Binding-site contacts:
Ligand atom OD1 contacts residue ARG862 of chain 7.T at 3.1 Å.
Ligand atom CG2 contacts residue LEU637 of chain 7.T at 3.8 Å (hydrophobic).
Ligand atom N contacts residue SER871 of chain 7.T at 3.5 Å (h-bond).
Ligand atom N contacts residue TYR636 of chain 7.T at 3.8 Å.
Ligand atom O contacts residue GLY42 of chain 7.U at 2.9 Å (h-bond).
Ligand atom C contacts residue GLY42 of chain 7.U at 3.5 Å.
Ligand atom N contacts residue ASN47 of chain 7.U at 3.8 Å.
Ligand atom CA contacts residue TYR636 of chain 7.T at 3.7 Å (hydrophobic).
Ligand atom C contacts residue GLU911 of chain 7.T at 3.3 Å.
Ligand atom CD1 contacts residue ARG33 of chain 7.U at 3.8 Å.
Ligand atom O contacts residue GLU911 of chain 7.T at 3.1 Å (salt-bridge).
Ligand atom O contacts residue ARG666 of chain 7.T at 3.1 Å (salt-bridge).
Ligand atom CG2 contacts residue TYR636 of chain 7.T at 3.4 Å (hydrophobic).
Ligand atom CA contacts residue ASN47 of chain 7.U at 3.8 Å.
Ligand atom O contacts residue ASN47 of chain 7.U at 3.3 Å (h-bond).
Ligand atom CB contacts residue GLY42 of chain 7.U at 3.7 Å.
Ligand atom OD1 contacts residue ALA874 of chain 7.T at 3.7 Å.
Ligand atom CA contacts residue GLU911 of chain 7.T at 3.8 Å.
Ligand atom OD2 contacts residue PRO864 of chain 7.T at 3.7 Å.
Ligand atom CB contacts residue PHE45 of chain 7.U at 3.3 Å (hydrophobic).
Ligand atom N contacts residue ARG46 of chain 7.U at 3.5 Å (salt-bridge).
Ligand atom CE1 contacts residue ASN634 of chain 7.T at 3.4 Å.
Ligand atom O contacts residue ARG46 of chain 7.U at 3.5 Å (salt-bridge).
Ligand atom ND2 contacts residue ARG666 of chain 7.T at 3.4 Å (salt-bridge).
Ligand atom CD1 contacts residue ALA20 of chain 7.U at 3.7 Å (hydrophobic).
Ligand atom CD1 contacts residue ASN634 of chain 7.T at 3.6 Å.
Ligand atom N contacts residue PHE45 of chain 7.U at 3.4 Å (h-bond).
Ligand atom CD1 contacts residue SER21 of chain 7.U at 3.6 Å.
Ligand atom CD1 contacts residue LEU637 of chain 7.T at 3.7 Å (hydrophobic).
Ligand atom CB contacts residue GLY42 of chain 7.U at 3.5 Å.
Ligand atom CA contacts residue GLY42 of chain 7.U at 3.6 Å.
Ligand atom OD2 contacts residue SER871 of chain 7.T at 3.2 Å (h-bond).
Ligand atom OD1 contacts residue ALA762 of chain 7.T at 3.5 Å.
Ligand atom O contacts residue TYR636 of chain 7.T at 3.5 Å (h-bond).
Ligand atom CG1 contacts residue GLU911 of chain 7.T at 3.7 Å.
Ligand atom CZ contacts residue ASN634 of chain 7.T at 3.8 Å.
Ligand atom CZ contacts residue PHE633 of chain 7.T at 3.7 Å (hydrophobic).
Ligand atom CA contacts residue PHE45 of chain 7.U at 3.6 Å (hydrophobic).
Ligand atom O contacts residue TYR636 of chain 7.T at 3.1 Å (h-bond).
Ligand atom N contacts residue GLY42 of chain 7.U at 3.2 Å (h-bond).

Sequence of chain 7.U:
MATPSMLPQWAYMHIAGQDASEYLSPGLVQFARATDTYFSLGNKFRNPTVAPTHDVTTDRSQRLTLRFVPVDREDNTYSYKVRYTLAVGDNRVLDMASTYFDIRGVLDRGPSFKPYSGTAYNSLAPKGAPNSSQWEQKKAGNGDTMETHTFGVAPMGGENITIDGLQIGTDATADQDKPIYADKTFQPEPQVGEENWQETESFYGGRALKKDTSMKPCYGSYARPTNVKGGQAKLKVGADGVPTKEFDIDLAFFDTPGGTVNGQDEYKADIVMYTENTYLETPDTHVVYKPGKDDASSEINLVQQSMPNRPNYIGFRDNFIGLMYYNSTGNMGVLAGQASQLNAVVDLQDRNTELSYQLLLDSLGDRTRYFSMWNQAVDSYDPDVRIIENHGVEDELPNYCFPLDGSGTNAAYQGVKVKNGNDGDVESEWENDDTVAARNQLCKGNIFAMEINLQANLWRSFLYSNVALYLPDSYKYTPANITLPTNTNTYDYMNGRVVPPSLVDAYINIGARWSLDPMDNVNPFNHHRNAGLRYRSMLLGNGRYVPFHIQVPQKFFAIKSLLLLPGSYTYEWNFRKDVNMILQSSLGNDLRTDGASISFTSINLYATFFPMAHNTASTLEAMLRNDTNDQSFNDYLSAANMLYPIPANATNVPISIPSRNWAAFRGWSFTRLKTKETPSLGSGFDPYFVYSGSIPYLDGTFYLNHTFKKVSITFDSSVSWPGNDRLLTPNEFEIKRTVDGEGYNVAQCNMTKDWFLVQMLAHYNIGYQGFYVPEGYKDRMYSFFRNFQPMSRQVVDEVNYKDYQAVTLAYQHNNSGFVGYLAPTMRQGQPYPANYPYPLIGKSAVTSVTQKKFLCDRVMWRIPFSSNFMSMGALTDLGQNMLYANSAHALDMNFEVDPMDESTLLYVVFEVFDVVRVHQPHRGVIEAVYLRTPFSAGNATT

Sequence of chain 7.T:
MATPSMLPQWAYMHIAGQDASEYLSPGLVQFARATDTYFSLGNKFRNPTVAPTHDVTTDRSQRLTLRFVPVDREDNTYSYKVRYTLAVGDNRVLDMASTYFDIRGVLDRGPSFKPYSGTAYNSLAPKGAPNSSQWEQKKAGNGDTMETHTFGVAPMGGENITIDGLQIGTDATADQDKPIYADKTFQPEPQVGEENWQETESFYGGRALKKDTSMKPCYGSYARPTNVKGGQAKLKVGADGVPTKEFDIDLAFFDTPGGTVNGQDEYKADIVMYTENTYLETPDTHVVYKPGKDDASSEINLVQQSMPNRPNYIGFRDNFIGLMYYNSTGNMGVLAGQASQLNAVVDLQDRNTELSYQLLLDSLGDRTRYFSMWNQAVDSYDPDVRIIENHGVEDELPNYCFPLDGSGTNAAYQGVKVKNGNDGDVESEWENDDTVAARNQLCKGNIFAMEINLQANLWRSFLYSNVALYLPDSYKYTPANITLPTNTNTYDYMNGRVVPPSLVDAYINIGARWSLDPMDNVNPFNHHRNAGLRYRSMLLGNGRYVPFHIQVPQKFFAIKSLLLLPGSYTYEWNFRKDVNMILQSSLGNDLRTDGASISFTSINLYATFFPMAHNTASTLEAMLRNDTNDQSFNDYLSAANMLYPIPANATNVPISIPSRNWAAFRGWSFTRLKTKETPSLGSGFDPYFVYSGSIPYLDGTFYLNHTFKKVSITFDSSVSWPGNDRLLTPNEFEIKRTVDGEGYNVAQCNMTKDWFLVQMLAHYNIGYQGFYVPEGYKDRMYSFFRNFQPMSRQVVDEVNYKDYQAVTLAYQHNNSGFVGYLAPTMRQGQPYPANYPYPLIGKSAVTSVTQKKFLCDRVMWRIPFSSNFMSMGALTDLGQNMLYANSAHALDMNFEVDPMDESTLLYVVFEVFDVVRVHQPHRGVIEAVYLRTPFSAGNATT

A small-molecule ligand and the protein it binds are described below.
Small molecule (SMILES): CC[C@H](C)[C@H](NC(=O)[C@@H](N)CC(=O)O)C(=O)N[C@@H](CC(N)=O)C(=O)N[C@@H](Cc1ccccc1)C(=O)N[C@@H](CO)C(=O)N[C@@H](CO)C(=O)N[C@H](C=O)CC(C)C